This protein binds this small molecule.
Small molecule (SMILES): CC(=O)N[C@H]1[C@H](O[C@H]2[C@H](O)[C@@H](NC(C)=O)CO[C@@H]2CO)O[C@H](CO)[C@@H](O[C@@H]2O[C@H](CO)[C@@H](O)[C@H](O)[C@@H]2O)[C@@H]1O

Binding-site contacts:
Ligand atom C8 contacts residue TYR21 of chain 1.A at 3.7 Å (hydrophobic).
Ligand atom O7 contacts residue TYR21 of chain 1.A at 4.5 Å.
Ligand atom O7 contacts residue ASN170 of chain 1.A at 3.2 Å (h-bond).
Ligand atom O6 contacts residue THR207 of chain 1.A at 4.0 Å.
Ligand atom C8 contacts residue SER20 of chain 1.A at 3.5 Å.
Ligand atom C2 contacts residue ASN170 of chain 1.A at 2.4 Å.
Ligand atom O5 contacts residue THR207 of chain 1.A at 3.3 Å (h-bond).
Ligand atom O6 contacts residue ARG46 of chain 1.A at 3.2 Å (salt-bridge).
Ligand atom N2 contacts residue ASN170 of chain 1.A at 3.0 Å (h-bond).
Ligand atom O7 contacts residue ARG22 of chain 1.A at 2.8 Å (salt-bridge).
Ligand atom C5 contacts residue THR207 of chain 1.A at 3.6 Å.
Ligand atom C5 contacts residue ASN170 of chain 1.A at 3.6 Å.
Ligand atom C8 contacts residue THR44 of chain 1.A at 3.8 Å.
Ligand atom N2 contacts residue TYR21 of chain 1.A at 4.4 Å.
Ligand atom C3 contacts residue SER20 of chain 1.A at 3.9 Å.
Ligand atom C1 contacts residue THR207 of chain 1.A at 4.1 Å.
Ligand atom C4 contacts residue ASN170 of chain 1.A at 4.2 Å.
Ligand atom C7 contacts residue ARG22 of chain 1.A at 3.6 Å.
Ligand atom C1 contacts residue ASN170 of chain 1.A at 1.4 Å.
Ligand atom C8 contacts residue ARG22 of chain 1.A at 3.7 Å.
Ligand atom O3 contacts residue SER20 of chain 1.A at 4.1 Å.
Ligand atom C7 contacts residue TYR21 of chain 1.A at 4.0 Å (hydrophobic).
Ligand atom N2 contacts residue SER20 of chain 1.A at 2.9 Å (h-bond).
Ligand atom C3 contacts residue ASN170 of chain 1.A at 3.8 Å.
Ligand atom O6 contacts residue LYS188 of chain 1.A at 4.4 Å.
Ligand atom C2 contacts residue SER20 of chain 1.A at 3.9 Å.
Ligand atom O5 contacts residue ASN170 of chain 1.A at 2.3 Å (h-bond).
Ligand atom C8 contacts residue ARG46 of chain 1.A at 4.5 Å.
Ligand atom C7 contacts residue SER20 of chain 1.A at 3.7 Å.
Ligand atom C6 contacts residue THR207 of chain 1.A at 3.4 Å.
Ligand atom C7 contacts residue ASN170 of chain 1.A at 3.4 Å.

Sequence of chain 1.A:
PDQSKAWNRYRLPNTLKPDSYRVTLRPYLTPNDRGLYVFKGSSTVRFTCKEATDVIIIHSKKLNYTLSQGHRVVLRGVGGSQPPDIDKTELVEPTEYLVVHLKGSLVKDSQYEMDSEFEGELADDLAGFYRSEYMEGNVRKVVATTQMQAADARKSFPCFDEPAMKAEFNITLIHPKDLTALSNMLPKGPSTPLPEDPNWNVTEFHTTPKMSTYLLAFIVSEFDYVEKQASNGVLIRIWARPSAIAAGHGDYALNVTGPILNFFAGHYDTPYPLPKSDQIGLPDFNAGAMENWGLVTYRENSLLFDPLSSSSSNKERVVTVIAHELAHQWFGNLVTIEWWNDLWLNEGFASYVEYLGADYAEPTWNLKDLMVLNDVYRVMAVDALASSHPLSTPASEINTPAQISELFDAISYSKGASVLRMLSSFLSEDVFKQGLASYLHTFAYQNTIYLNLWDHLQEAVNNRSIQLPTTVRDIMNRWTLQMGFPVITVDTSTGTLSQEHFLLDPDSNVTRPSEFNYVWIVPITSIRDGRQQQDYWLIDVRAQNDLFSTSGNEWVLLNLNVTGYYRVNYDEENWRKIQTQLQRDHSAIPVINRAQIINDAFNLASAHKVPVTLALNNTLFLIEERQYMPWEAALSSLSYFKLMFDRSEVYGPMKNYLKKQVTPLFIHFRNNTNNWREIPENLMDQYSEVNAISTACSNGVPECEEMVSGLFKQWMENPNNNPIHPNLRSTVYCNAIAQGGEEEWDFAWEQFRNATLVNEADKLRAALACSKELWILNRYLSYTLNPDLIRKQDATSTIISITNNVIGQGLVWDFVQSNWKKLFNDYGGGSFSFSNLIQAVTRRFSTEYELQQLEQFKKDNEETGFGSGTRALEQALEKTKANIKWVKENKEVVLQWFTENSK